Sequence of chain 2.B:
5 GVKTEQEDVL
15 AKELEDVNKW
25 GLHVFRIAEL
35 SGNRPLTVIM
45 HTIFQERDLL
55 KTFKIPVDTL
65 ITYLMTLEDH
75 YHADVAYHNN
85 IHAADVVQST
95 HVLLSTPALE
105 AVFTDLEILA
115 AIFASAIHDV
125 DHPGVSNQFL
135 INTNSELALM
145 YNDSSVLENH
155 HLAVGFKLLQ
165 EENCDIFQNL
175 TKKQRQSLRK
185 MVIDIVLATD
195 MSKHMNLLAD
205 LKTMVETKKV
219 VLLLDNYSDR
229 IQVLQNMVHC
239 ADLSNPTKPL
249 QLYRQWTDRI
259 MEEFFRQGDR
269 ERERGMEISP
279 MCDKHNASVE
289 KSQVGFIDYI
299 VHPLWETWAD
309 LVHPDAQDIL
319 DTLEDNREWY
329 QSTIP

Binding-site contacts:
Ligand atom C15 contacts residue ILE258 of chain 2.B at 3.6 Å (hydrophobic).
Ligand atom C26 contacts residue PHE294 of chain 2.B at 3.5 Å (hydrophobic).
Ligand atom C19 contacts residue GLN291 of chain 2.B at 3.8 Å.
Ligand atom C21 contacts residue GLN291 of chain 2.B at 3.4 Å.
Ligand atom C19 contacts residue ASN243 of chain 2.B at 3.7 Å.
Ligand atom N24 contacts residue MET279 of chain 2.B at 3.4 Å.
Ligand atom C16 contacts residue ILE258 of chain 2.B at 3.8 Å (hydrophobic).
Ligand atom CL8 contacts residue HIS82 of chain 2.B at 3.6 Å.
Ligand atom C19 contacts residue THR255 of chain 2.B at 3.6 Å.
Ligand atom C22 contacts residue MET279 of chain 2.B at 3.4 Å (hydrophobic).
Ligand atom C6 contacts residue ASP240 of chain 2.B at 3.9 Å.
Ligand atom O23 contacts residue PHE294 of chain 2.B at 3.9 Å.
Ligand atom C14 contacts residue ASN243 of chain 2.B at 3.5 Å.
Ligand atom C26 contacts residue MET279 of chain 2.B at 3.1 Å (hydrophobic).
Ligand atom C12 contacts residue PHE294 of chain 2.B at 3.8 Å (hydrophobic).
Ligand atom O20 contacts residue GLN291 of chain 2.B at 2.9 Å (h-bond).
Ligand atom C25 contacts residue PHE294 of chain 2.B at 3.6 Å (hydrophobic).
Ligand atom C5 contacts residue THR193 of chain 2.B at 3.5 Å.
Ligand atom C27 contacts residue PHE294 of chain 2.B at 3.6 Å (hydrophobic).
Ligand atom N4 contacts residue THR193 of chain 2.B at 3.8 Å.
Ligand atom N4 contacts residue MET195 of chain 2.B at 3.9 Å.
Ligand atom C14 contacts residue TYR81 of chain 2.B at 3.7 Å (hydrophobic).
Ligand atom C5 contacts residue ASP240 of chain 2.B at 3.7 Å.
Ligand atom C17 contacts residue PHE294 of chain 2.B at 3.6 Å (hydrophobic).
Ligand atom CL7 contacts residue LEU241 of chain 2.B at 3.0 Å.
Ligand atom C25 contacts residue MET279 of chain 2.B at 3.5 Å (hydrophobic).
Ligand atom C13 contacts residue TYR81 of chain 2.B at 3.6 Å (hydrophobic).
Ligand atom O18 contacts residue ILE258 of chain 2.B at 3.5 Å.
Ligand atom C19 contacts residue TYR251 of chain 2.B at 3.6 Å (hydrophobic).
Ligand atom N24 contacts residue PHE294 of chain 2.B at 3.8 Å.
Ligand atom CL7 contacts residue ASP240 of chain 2.B at 3.3 Å.
Ligand atom C16 contacts residue PHE294 of chain 2.B at 3.5 Å (hydrophobic).
Ligand atom O18 contacts residue GLN291 of chain 2.B at 3.5 Å (h-bond).
Ligand atom CL8 contacts residue PHE262 of chain 2.B at 3.9 Å.
Ligand atom C26 contacts residue SER290 of chain 2.B at 3.5 Å.
Ligand atom C15 contacts residue PHE294 of chain 2.B at 3.6 Å (hydrophobic).
Ligand atom O20 contacts residue PHE294 of chain 2.B at 3.6 Å.
Ligand atom C5 contacts residue MET195 of chain 2.B at 3.7 Å (hydrophobic).
Ligand atom O23 contacts residue MET279 of chain 2.B at 3.6 Å.
Ligand atom C27 contacts residue SER290 of chain 2.B at 3.7 Å.

This small molecule binds to this protein.
Small molecule (SMILES): CCc1cc(COc2cc(C(=O)Nc3c(Cl)cncc3Cl)ccc2OC)on1